Sequence of chain 1.B:
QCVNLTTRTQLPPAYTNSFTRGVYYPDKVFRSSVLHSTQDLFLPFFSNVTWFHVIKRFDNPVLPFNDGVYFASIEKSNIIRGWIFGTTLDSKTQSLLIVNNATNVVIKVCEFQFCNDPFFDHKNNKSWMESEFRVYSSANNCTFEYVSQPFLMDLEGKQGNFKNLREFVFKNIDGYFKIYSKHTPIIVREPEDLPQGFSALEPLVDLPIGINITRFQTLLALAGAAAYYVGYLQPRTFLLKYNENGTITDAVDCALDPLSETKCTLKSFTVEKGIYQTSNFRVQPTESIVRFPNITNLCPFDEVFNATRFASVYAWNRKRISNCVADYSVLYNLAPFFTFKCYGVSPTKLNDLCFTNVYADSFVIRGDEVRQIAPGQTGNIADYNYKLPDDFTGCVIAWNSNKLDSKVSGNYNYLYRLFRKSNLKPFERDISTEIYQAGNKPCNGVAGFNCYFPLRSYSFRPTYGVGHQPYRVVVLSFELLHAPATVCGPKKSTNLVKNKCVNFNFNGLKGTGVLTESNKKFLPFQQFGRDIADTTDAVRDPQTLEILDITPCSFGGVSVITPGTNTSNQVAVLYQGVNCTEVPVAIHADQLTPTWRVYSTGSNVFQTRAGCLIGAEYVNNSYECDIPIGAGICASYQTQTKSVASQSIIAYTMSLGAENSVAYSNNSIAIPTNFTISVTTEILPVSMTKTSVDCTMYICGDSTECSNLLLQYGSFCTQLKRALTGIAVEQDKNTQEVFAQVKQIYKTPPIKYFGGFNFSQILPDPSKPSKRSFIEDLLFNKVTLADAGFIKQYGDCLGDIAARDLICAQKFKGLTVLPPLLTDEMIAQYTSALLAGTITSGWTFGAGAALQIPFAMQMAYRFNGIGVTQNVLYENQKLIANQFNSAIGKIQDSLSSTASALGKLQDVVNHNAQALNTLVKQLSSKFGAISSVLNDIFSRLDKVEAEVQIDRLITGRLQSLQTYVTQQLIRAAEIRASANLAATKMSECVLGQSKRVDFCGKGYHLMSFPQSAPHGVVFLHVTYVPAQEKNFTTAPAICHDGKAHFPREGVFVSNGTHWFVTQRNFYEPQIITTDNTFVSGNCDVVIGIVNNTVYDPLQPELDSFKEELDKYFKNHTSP

A small-molecule ligand and the protein it binds are described below.
Small molecule (SMILES): CC(=O)N[C@H]1[C@H](O[C@H]2[C@H](O)[C@@H](NC(C)=O)CO[C@@H]2CO)O[C@H](CO)[C@@H](O)[C@@H]1O

Binding-site contacts:
Ligand atom O5 contacts residue ASN135 of chain 1.B at 4.3 Å.
Ligand atom N2 contacts residue ASN17 of chain 1.B at 3.0 Å (h-bond).
Ligand atom O7 contacts residue ASN17 of chain 1.B at 3.2 Å (h-bond).
Ligand atom C1 contacts residue ASN17 of chain 1.B at 1.5 Å.
Ligand atom C7 contacts residue ASN17 of chain 1.B at 3.3 Å.
Ligand atom C1 contacts residue ASN135 of chain 1.B at 4.0 Å.
Ligand atom C4 contacts residue ASN17 of chain 1.B at 4.3 Å.
Ligand atom C5 contacts residue ASN17 of chain 1.B at 3.6 Å.
Ligand atom C8 contacts residue ASN17 of chain 1.B at 4.4 Å.
Ligand atom C2 contacts residue ASN17 of chain 1.B at 2.7 Å.
Ligand atom C8 contacts residue CYS15 of chain 1.B at 3.8 Å (hydrophobic).
Ligand atom O5 contacts residue ASN17 of chain 1.B at 2.5 Å (h-bond).
Ligand atom C5 contacts residue ASN135 of chain 1.B at 4.0 Å.
Ligand atom C3 contacts residue ASN17 of chain 1.B at 3.9 Å.